Sequence of chain 1.A:
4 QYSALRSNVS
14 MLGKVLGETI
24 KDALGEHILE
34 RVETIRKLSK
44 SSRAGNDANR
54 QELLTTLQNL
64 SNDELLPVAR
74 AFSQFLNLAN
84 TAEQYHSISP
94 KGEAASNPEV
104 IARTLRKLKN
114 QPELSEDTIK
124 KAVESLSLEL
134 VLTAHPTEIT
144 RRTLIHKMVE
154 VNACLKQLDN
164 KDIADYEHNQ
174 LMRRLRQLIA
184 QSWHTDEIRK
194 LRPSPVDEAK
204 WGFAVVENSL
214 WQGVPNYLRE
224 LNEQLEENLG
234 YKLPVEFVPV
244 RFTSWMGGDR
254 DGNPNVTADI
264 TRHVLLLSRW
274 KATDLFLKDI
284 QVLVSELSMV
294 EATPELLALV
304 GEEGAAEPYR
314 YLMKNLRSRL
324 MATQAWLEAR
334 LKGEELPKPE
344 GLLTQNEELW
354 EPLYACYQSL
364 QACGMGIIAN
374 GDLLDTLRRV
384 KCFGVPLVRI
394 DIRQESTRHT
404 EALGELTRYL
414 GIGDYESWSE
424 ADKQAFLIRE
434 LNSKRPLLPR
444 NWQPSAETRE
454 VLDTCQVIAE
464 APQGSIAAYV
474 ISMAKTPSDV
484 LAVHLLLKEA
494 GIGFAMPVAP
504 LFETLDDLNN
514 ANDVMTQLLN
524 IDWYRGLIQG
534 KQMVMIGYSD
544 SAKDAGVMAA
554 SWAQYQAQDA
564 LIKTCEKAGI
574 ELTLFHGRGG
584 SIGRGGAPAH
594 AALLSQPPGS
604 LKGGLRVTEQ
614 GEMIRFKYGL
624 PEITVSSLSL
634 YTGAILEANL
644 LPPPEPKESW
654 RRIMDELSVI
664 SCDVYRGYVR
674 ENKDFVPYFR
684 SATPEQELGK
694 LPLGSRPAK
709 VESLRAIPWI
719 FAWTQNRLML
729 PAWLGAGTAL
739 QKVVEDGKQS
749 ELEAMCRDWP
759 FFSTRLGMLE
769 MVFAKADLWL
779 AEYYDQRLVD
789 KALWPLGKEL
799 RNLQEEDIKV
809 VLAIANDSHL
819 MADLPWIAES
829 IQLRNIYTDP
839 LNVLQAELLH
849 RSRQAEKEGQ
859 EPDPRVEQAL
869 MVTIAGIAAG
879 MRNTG

Binding-site contacts:
Ligand atom C contacts residue ARG587 of chain 1.A at 3.5 Å.
Ligand atom OXT contacts residue ASN881 of chain 1.A at 2.9 Å (h-bond).
Ligand atom OD1 contacts residue ARG880 of chain 1.A at 3.8 Å.
Ligand atom C contacts residue ASN881 of chain 1.A at 3.8 Å.
Ligand atom OD2 contacts residue ARG832 of chain 1.A at 2.5 Å (salt-bridge).
Ligand atom C contacts residue ILE825 of chain 1.A at 4.3 Å (hydrophobic).
Ligand atom OD2 contacts residue MET879 of chain 1.A at 4.3 Å.
Ligand atom N contacts residue ASN881 of chain 1.A at 2.8 Å (h-bond).
Ligand atom O contacts residue MET819 of chain 1.A at 4.3 Å.
Ligand atom CB contacts residue ASN881 of chain 1.A at 3.3 Å.
Ligand atom OD1 contacts residue ILE825 of chain 1.A at 4.1 Å.
Ligand atom CG contacts residue ILE829 of chain 1.A at 4.0 Å (hydrophobic).
Ligand atom CB contacts residue ARG832 of chain 1.A at 4.3 Å.
Ligand atom CG contacts residue ASN881 of chain 1.A at 3.9 Å.
Ligand atom CB contacts residue ILE825 of chain 1.A at 4.0 Å (hydrophobic).
Ligand atom CG contacts residue ARG832 of chain 1.A at 3.0 Å.
Ligand atom OD2 contacts residue ILE829 of chain 1.A at 3.8 Å.
Ligand atom O contacts residue PRO591 of chain 1.A at 4.4 Å.
Ligand atom O contacts residue MET769 of chain 1.A at 3.2 Å.
Ligand atom CB contacts residue LYS773 of chain 1.A at 3.2 Å.
Ligand atom CG contacts residue LYS773 of chain 1.A at 3.4 Å.
Ligand atom OD1 contacts residue ARG832 of chain 1.A at 2.6 Å (salt-bridge).
Ligand atom OD2 contacts residue ASN881 of chain 1.A at 4.1 Å.
Ligand atom CA contacts residue ASN881 of chain 1.A at 3.4 Å.
Ligand atom CA contacts residue LYS773 of chain 1.A at 4.4 Å.
Ligand atom CG contacts residue ARG880 of chain 1.A at 4.0 Å.
Ligand atom N contacts residue MET616 of chain 1.A at 4.2 Å.
Ligand atom OD2 contacts residue ARG880 of chain 1.A at 3.5 Å.
Ligand atom O contacts residue ILE825 of chain 1.A at 3.9 Å.
Ligand atom CA contacts residue ILE825 of chain 1.A at 3.9 Å (hydrophobic).
Ligand atom OXT contacts residue ARG587 of chain 1.A at 2.7 Å.
Ligand atom O contacts residue ARG587 of chain 1.A at 2.6 Å (salt-bridge).
Ligand atom N contacts residue ARG587 of chain 1.A at 2.9 Å (salt-bridge).
Ligand atom CG contacts residue ILE825 of chain 1.A at 4.3 Å (hydrophobic).
Ligand atom OXT contacts residue MET769 of chain 1.A at 3.9 Å.
Ligand atom C contacts residue MET769 of chain 1.A at 3.8 Å (hydrophobic).
Ligand atom CB contacts residue ILE829 of chain 1.A at 4.1 Å (hydrophobic).
Ligand atom OD2 contacts residue LYS773 of chain 1.A at 2.9 Å (salt-bridge).
Ligand atom CA contacts residue ARG587 of chain 1.A at 4.0 Å.
Ligand atom CB contacts residue MET769 of chain 1.A at 4.0 Å (hydrophobic).

A small-molecule ligand and the protein it binds are described below.
Small molecule (SMILES): N[C@@H](CC(=O)O)C(=O)O